Sequence of chain 1.A:
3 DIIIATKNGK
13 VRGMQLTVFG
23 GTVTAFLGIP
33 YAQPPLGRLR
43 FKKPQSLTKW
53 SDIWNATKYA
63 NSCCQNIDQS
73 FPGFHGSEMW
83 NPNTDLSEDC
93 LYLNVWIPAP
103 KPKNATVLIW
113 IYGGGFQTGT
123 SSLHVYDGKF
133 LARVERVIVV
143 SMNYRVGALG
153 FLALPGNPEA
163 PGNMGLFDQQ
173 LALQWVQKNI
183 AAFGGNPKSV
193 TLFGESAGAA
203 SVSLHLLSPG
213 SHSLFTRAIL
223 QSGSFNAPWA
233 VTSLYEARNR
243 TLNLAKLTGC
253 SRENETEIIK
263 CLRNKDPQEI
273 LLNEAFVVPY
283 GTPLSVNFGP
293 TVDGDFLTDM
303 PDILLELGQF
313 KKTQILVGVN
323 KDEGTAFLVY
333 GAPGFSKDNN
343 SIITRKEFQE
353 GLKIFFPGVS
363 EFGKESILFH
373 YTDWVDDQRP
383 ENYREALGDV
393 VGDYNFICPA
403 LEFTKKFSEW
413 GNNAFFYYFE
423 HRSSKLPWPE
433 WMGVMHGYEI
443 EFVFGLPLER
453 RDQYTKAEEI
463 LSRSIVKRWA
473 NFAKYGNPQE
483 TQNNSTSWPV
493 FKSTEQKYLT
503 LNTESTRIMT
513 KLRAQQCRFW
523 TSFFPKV

Binding-site contacts:
Ligand atom CBE contacts residue THR300 of chain 1.A at 4.0 Å.
Ligand atom CBH contacts residue ASP295 of chain 1.A at 4.1 Å.
Ligand atom CBC contacts residue LEU236 of chain 1.A at 3.6 Å (hydrophobic).
Ligand atom CBH contacts residue VAL294 of chain 1.A at 3.6 Å (hydrophobic).
Ligand atom CBB contacts residue VAL294 of chain 1.A at 3.5 Å (hydrophobic).
Ligand atom CBE contacts residue VAL294 of chain 1.A at 3.9 Å (hydrophobic).
Ligand atom CBF contacts residue THR300 of chain 1.A at 3.6 Å.
Ligand atom CBC contacts residue VAL294 of chain 1.A at 3.2 Å (hydrophobic).
Ligand atom CAZ contacts residue VAL294 of chain 1.A at 4.0 Å (hydrophobic).
Ligand atom CBH contacts residue GLY296 of chain 1.A at 3.7 Å.
Ligand atom CAX contacts residue VAL294 of chain 1.A at 4.3 Å (hydrophobic).
Ligand atom CBG contacts residue GLY296 of chain 1.A at 3.5 Å.
Ligand atom CBG contacts residue VAL294 of chain 1.A at 4.1 Å (hydrophobic).
Ligand atom CAC contacts residue TYR237 of chain 1.A at 3.8 Å (hydrophobic).
Ligand atom CBG contacts residue THR300 of chain 1.A at 4.4 Å.
Ligand atom CBD contacts residue VAL294 of chain 1.A at 4.1 Å (hydrophobic).
Ligand atom CBG contacts residue ASP295 of chain 1.A at 4.3 Å.
Ligand atom CAF contacts residue LEU236 of chain 1.A at 3.7 Å (hydrophobic).
Ligand atom CAA contacts residue TYR237 of chain 1.A at 4.0 Å (hydrophobic).
Ligand atom CBF contacts residue GLY296 of chain 1.A at 4.3 Å.
Ligand atom CBA contacts residue VAL294 of chain 1.A at 3.5 Å (hydrophobic).
Ligand atom NAB contacts residue TYR237 of chain 1.A at 4.0 Å.
Ligand atom CBF contacts residue VAL294 of chain 1.A at 4.2 Å (hydrophobic).
Ligand atom OAY contacts residue MET302 of chain 1.A at 3.1 Å (h-bond).
Ligand atom CAV contacts residue MET302 of chain 1.A at 3.9 Å (hydrophobic).
Ligand atom CBD contacts residue LEU236 of chain 1.A at 3.7 Å (hydrophobic).
Ligand atom CAW contacts residue MET302 of chain 1.A at 4.3 Å (hydrophobic).

A small-molecule ligand and the protein it binds are described below.
Small molecule (SMILES): CN(C)CCN(C[C@@H]1CCCN(C2Cc3ccccc3C2)C1)C(=O)c1ccc2ccccc2c1